A small-molecule ligand and the protein it binds are described below.
Small molecule (SMILES): O=S(=O)(O)c1cc(O)ccc1O

Sequence of chain 1.C:
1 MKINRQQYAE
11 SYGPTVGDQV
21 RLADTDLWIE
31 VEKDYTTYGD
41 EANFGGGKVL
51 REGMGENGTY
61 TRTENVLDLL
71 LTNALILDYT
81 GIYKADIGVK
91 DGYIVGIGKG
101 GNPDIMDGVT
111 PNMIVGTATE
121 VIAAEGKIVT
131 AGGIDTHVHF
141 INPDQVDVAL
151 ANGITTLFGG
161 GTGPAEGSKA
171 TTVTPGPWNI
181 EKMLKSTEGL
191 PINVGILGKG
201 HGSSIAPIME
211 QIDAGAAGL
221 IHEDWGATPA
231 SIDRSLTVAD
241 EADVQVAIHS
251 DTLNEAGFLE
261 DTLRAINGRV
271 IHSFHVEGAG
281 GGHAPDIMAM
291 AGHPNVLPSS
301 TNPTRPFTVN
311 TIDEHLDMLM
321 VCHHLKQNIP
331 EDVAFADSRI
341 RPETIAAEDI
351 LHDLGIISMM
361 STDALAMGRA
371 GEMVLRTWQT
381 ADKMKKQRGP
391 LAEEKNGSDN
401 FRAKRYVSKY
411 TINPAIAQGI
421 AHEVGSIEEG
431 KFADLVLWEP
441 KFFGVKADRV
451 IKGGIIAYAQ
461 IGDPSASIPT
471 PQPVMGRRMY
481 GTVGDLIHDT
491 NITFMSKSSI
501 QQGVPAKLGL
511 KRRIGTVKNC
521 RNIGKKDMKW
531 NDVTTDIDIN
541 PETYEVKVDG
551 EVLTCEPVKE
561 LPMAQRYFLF

Binding-site contacts:
Ligand atom C4 contacts residue MET384 of chain 1.C at 4.5 Å (hydrophobic).
Ligand atom C6 contacts residue ARG388 of chain 1.C at 4.1 Å.
Ligand atom C5 contacts residue GLN387 of chain 1.C at 3.7 Å.
Ligand atom C6 contacts residue THR554 of chain 1.C at 3.5 Å.
Ligand atom C5 contacts residue CYS555 of chain 1.C at 2.8 Å (hydrophobic).
Ligand atom C2 contacts residue ILE350 of chain 1.C at 4.4 Å (hydrophobic).
Ligand atom O3 contacts residue GLN387 of chain 1.C at 4.0 Å.
Ligand atom C6 contacts residue GLN387 of chain 1.C at 4.3 Å.
Ligand atom C2 contacts residue CYS555 of chain 1.C at 4.0 Å (hydrophobic).
Ligand atom O2 contacts residue GLN387 of chain 1.C at 3.3 Å (h-bond).
Ligand atom C6 contacts residue CYS555 of chain 1.C at 2.7 Å (hydrophobic).
Ligand atom C4 contacts residue GLU556 of chain 1.C at 3.9 Å.
Ligand atom O4 contacts residue THR554 of chain 1.C at 4.2 Å.
Ligand atom C5 contacts residue GLU556 of chain 1.C at 3.7 Å.
Ligand atom C4 contacts residue GLN387 of chain 1.C at 3.4 Å.
Ligand atom C2 contacts residue THR554 of chain 1.C at 3.7 Å.
Ligand atom C6 contacts residue ILE350 of chain 1.C at 3.8 Å (hydrophobic).
Ligand atom O5 contacts residue CYS555 of chain 1.C at 3.2 Å (h-bond).
Ligand atom C5 contacts residue THR554 of chain 1.C at 4.1 Å.
Ligand atom C1 contacts residue GLN387 of chain 1.C at 3.8 Å.
Ligand atom O5 contacts residue GLN387 of chain 1.C at 3.3 Å (h-bond).
Ligand atom S1 contacts residue GLN387 of chain 1.C at 3.9 Å.
Ligand atom C1 contacts residue THR554 of chain 1.C at 4.2 Å.
Ligand atom C4 contacts residue THR554 of chain 1.C at 3.7 Å.
Ligand atom C3 contacts residue CYS555 of chain 1.C at 4.2 Å (hydrophobic).
Ligand atom O4 contacts residue ARG388 of chain 1.C at 3.5 Å.
Ligand atom O5 contacts residue GLU556 of chain 1.C at 3.0 Å (salt-bridge).
Ligand atom C3 contacts residue THR554 of chain 1.C at 4.4 Å.
Ligand atom O2 contacts residue ARG388 of chain 1.C at 4.0 Å.
Ligand atom O4 contacts residue ILE350 of chain 1.C at 4.1 Å.
Ligand atom C2 contacts residue ARG388 of chain 1.C at 3.8 Å.
Ligand atom C3 contacts residue GLN387 of chain 1.C at 4.0 Å.
Ligand atom C4 contacts residue CYS555 of chain 1.C at 1.7 Å (hydrophobic).